The small molecule below binds the protein below.
Small molecule (SMILES): OC[C@H]1O[C@@H](O)[C@H](O)[C@@H](O)[C@@H]1O

Sequence of chain 1.A:
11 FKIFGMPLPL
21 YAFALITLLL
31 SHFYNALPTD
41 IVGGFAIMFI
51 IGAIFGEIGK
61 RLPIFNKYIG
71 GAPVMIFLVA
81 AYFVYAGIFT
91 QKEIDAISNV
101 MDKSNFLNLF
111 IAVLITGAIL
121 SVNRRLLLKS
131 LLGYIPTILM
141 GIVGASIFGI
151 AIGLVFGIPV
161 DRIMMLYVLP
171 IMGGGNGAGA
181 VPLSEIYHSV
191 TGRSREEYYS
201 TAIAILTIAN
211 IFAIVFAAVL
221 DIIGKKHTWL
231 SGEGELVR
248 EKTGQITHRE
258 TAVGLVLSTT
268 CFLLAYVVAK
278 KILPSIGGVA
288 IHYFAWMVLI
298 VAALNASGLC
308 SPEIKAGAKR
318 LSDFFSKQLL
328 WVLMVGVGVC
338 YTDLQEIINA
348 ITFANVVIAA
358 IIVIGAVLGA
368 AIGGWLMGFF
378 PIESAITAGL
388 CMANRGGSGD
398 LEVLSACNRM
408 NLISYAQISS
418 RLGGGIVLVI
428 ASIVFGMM

Binding-site contacts:
Ligand atom C5 contacts residue VAL122 of chain 1.A at 3.7 Å (hydrophobic).
Ligand atom C1 contacts residue VAL122 of chain 1.A at 3.7 Å (hydrophobic).
Ligand atom C4 contacts residue VAL122 of chain 1.A at 4.4 Å (hydrophobic).
Ligand atom O5 contacts residue VAL122 of chain 1.A at 4.1 Å.
Ligand atom C3 contacts residue GLU235 of chain 1.A at 4.3 Å.
Ligand atom O3 contacts residue ASN408 of chain 1.A at 2.7 Å (h-bond).
Ligand atom O6 contacts residue VAL237 of chain 1.A at 4.4 Å.
Ligand atom O6 contacts residue TYR412 of chain 1.A at 3.5 Å (h-bond).
Ligand atom O2 contacts residue ALA118 of chain 1.A at 3.2 Å.
Ligand atom O1 contacts residue ALA118 of chain 1.A at 4.0 Å.
Ligand atom C4 contacts residue GLU235 of chain 1.A at 3.3 Å.
Ligand atom O6 contacts residue LEU236 of chain 1.A at 4.2 Å.
Ligand atom C3 contacts residue VAL122 of chain 1.A at 4.3 Å (hydrophobic).
Ligand atom C1 contacts residue ALA118 of chain 1.A at 4.0 Å (hydrophobic).
Ligand atom C6 contacts residue TYR412 of chain 1.A at 4.0 Å (hydrophobic).
Ligand atom O2 contacts residue ASN408 of chain 1.A at 2.9 Å (h-bond).
Ligand atom O5 contacts residue TYR412 of chain 1.A at 3.6 Å.
Ligand atom C2 contacts residue SER411 of chain 1.A at 4.4 Å.
Ligand atom O6 contacts residue GLU235 of chain 1.A at 3.6 Å.
Ligand atom C2 contacts residue VAL122 of chain 1.A at 4.5 Å (hydrophobic).
Ligand atom O3 contacts residue GLU235 of chain 1.A at 4.1 Å.
Ligand atom C5 contacts residue GLU235 of chain 1.A at 4.3 Å.
Ligand atom O1 contacts residue ASN408 of chain 1.A at 4.4 Å.
Ligand atom O1 contacts residue SER411 of chain 1.A at 2.8 Å (h-bond).
Ligand atom C2 contacts residue ALA118 of chain 1.A at 4.3 Å (hydrophobic).
Ligand atom O2 contacts residue SER411 of chain 1.A at 4.4 Å.
Ligand atom C6 contacts residue GLU235 of chain 1.A at 4.1 Å.
Ligand atom O1 contacts residue TYR412 of chain 1.A at 4.3 Å.
Ligand atom O3 contacts residue GLY234 of chain 1.A at 4.3 Å.
Ligand atom C1 contacts residue SER411 of chain 1.A at 4.1 Å.
Ligand atom O4 contacts residue GLU235 of chain 1.A at 2.6 Å (salt-bridge).
Ligand atom C3 contacts residue ASN408 of chain 1.A at 4.0 Å.
Ligand atom C1 contacts residue ASN408 of chain 1.A at 4.4 Å.
Ligand atom C2 contacts residue ASN408 of chain 1.A at 3.2 Å.